Sequence of chain 13.C:
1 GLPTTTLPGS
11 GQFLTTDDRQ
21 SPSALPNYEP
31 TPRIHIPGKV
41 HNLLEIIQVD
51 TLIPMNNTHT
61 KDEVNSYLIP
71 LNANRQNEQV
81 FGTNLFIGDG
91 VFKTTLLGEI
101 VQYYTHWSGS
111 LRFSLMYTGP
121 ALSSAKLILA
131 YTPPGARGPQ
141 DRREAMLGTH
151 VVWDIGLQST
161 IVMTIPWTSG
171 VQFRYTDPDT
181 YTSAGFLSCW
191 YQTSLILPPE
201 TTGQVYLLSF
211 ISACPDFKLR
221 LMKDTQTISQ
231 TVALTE

Sequence of chain 14.C:
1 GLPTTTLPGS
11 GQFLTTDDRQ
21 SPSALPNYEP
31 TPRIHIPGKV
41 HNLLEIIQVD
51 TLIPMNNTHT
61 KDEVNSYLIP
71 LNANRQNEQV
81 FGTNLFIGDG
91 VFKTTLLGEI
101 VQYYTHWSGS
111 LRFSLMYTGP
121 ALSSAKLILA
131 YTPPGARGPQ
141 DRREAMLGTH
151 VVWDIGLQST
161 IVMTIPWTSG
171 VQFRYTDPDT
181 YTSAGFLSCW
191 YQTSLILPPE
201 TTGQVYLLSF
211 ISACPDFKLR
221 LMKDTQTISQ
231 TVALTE

A protein and the small-molecule ligand that binds it are described below.
Small molecule (SMILES): Cc1cc(CCCOc2c(C)cc(-c3noc(C(F)(F)F)n3)cc2C)on1

Binding-site contacts:
Ligand atom CM4 contacts residue ALA150 of chain 13.A at 3.7 Å (hydrophobic).
Ligand atom C3 contacts residue LEU106 of chain 13.A at 3.4 Å (hydrophobic).
Ligand atom C5B contacts residue TYR152 of chain 13.A at 3.4 Å (hydrophobic).
Ligand atom N1A contacts residue PRO174 of chain 13.A at 3.5 Å.
Ligand atom CM6 contacts residue TYR152 of chain 13.A at 3.4 Å (hydrophobic).
Ligand atom N3A contacts residue PHE186 of chain 13.A at 3.1 Å.
Ligand atom F1 contacts residue MET224 of chain 13.A at 3.7 Å.
Ligand atom C2A contacts residue TYR152 of chain 13.A at 3.5 Å (hydrophobic).
Ligand atom O1A contacts residue ALA24 of chain 13.C at 3.4 Å.
Ligand atom F3 contacts residue ALA150 of chain 13.A at 3.0 Å.
Ligand atom C1C contacts residue TYR197 of chain 13.A at 3.7 Å (hydrophobic).
Ligand atom C4 contacts residue TYR197 of chain 13.A at 3.7 Å (hydrophobic).
Ligand atom CM4 contacts residue VAL176 of chain 13.A at 3.7 Å (hydrophobic).
Ligand atom CM2 contacts residue TYR128 of chain 13.A at 3.4 Å (hydrophobic).
Ligand atom C3C contacts residue TYR128 of chain 13.A at 3.1 Å (hydrophobic).
Ligand atom CM3 contacts residue ASN219 of chain 13.A at 3.5 Å.
Ligand atom C4 contacts residue LEU106 of chain 13.A at 3.3 Å (hydrophobic).
Ligand atom C2A contacts residue PHE186 of chain 13.A at 3.3 Å (hydrophobic).
Ligand atom C1C contacts residue TYR128 of chain 13.A at 3.3 Å (hydrophobic).
Ligand atom F2 contacts residue PHE186 of chain 13.A at 3.1 Å.
Ligand atom N1A contacts residue PHE186 of chain 13.A at 3.5 Å.
Ligand atom F1 contacts residue PHE186 of chain 13.A at 3.3 Å.
Ligand atom C4B contacts residue TYR152 of chain 13.A at 3.6 Å (hydrophobic).
Ligand atom C3B contacts residue MET224 of chain 13.A at 3.6 Å (hydrophobic).
Ligand atom F3 contacts residue VAL176 of chain 13.A at 3.6 Å.
Ligand atom CM6 contacts residue VAL191 of chain 13.A at 3.7 Å (hydrophobic).
Ligand atom O1 contacts residue MET221 of chain 13.A at 3.7 Å.
Ligand atom F3 contacts residue SER175 of chain 13.A at 2.8 Å.
Ligand atom O1A contacts residue PHE186 of chain 13.A at 3.4 Å.
Ligand atom C6B contacts residue TYR152 of chain 13.A at 3.6 Å (hydrophobic).
Ligand atom N1A contacts residue ALA24 of chain 13.C at 3.3 Å.
Ligand atom C3A contacts residue PHE186 of chain 13.A at 3.1 Å (hydrophobic).
Ligand atom O1A contacts residue PRO174 of chain 13.A at 3.4 Å.
Ligand atom C2C contacts residue TYR128 of chain 13.A at 3.2 Å (hydrophobic).
Ligand atom CM2 contacts residue MET224 of chain 13.A at 3.5 Å (hydrophobic).
Ligand atom F3 contacts residue TYR152 of chain 13.A at 3.6 Å.
Ligand atom F2 contacts residue VAL176 of chain 13.A at 2.7 Å.
Ligand atom F3 contacts residue PRO174 of chain 13.A at 3.1 Å.
Ligand atom CM4 contacts residue PHE186 of chain 13.A at 3.5 Å (hydrophobic).
Ligand atom N3A contacts residue TYR152 of chain 13.A at 3.5 Å.

Sequence of chain 13.A:
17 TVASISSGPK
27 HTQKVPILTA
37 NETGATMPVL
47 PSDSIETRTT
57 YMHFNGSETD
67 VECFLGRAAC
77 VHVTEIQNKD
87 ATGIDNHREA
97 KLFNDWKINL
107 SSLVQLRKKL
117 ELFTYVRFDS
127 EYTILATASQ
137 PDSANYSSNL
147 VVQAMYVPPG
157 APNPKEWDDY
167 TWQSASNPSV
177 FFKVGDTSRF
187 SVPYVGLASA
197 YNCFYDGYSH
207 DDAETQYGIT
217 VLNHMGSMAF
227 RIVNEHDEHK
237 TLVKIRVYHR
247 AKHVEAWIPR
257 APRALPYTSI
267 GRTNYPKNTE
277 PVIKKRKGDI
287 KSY